Binding-site contacts:
Ligand atom N2 contacts residue ASN67 of chain 22.A at 2.9 Å (h-bond).
Ligand atom C1 contacts residue ASN67 of chain 22.A at 1.4 Å.
Ligand atom C5 contacts residue ASN67 of chain 22.A at 3.7 Å.
Ligand atom C2 contacts residue ASN67 of chain 22.A at 2.5 Å.
Ligand atom C8 contacts residue ASN67 of chain 22.A at 4.3 Å.
Ligand atom C4 contacts residue ASN67 of chain 22.A at 4.2 Å.
Ligand atom C8 contacts residue PHE90 of chain 22.A at 3.7 Å (hydrophobic).
Ligand atom O5 contacts residue ASN67 of chain 22.A at 2.4 Å (h-bond).
Ligand atom C7 contacts residue ASN67 of chain 22.A at 3.9 Å.
Ligand atom C3 contacts residue ASN67 of chain 22.A at 3.8 Å.
Ligand atom O7 contacts residue ASN67 of chain 22.A at 4.3 Å.
Ligand atom C8 contacts residue MET118 of chain 22.A at 4.3 Å (hydrophobic).

The protein below binds the small molecule below.
Small molecule (SMILES): CC(=O)N[C@@H]1[C@@H](O)[C@H](O)[C@@H](CO)O[C@H]1O

Sequence of chain 22.A:
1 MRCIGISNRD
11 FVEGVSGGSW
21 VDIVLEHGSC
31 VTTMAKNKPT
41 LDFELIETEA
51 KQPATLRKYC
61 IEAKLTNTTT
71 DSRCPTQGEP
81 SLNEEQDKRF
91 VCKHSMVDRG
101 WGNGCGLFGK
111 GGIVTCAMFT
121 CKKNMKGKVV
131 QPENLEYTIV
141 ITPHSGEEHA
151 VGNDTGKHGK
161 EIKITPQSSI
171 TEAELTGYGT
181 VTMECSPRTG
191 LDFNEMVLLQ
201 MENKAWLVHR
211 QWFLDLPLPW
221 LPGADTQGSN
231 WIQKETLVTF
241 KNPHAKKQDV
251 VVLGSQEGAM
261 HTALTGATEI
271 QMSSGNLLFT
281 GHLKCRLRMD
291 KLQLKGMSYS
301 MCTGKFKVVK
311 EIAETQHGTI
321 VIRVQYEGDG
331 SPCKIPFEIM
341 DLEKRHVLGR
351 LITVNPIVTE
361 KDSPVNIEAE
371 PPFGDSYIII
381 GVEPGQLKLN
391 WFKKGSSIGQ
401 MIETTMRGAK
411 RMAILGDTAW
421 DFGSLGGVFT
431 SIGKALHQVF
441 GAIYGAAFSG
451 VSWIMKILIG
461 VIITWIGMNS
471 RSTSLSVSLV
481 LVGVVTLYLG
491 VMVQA